Binding-site contacts:
Ligand atom CL2 contacts residue ASN95 of chain 1.C at 3.2 Å.
Ligand atom N46 contacts residue TRP227 of chain 1.C at 3.7 Å.
Ligand atom C2 contacts residue VAL225 of chain 1.C at 3.7 Å (hydrophobic).
Ligand atom C5 contacts residue GLU202 of chain 1.C at 3.7 Å.
Ligand atom C44 contacts residue GLY228 of chain 1.C at 3.6 Å.
Ligand atom C3 contacts residue TRP227 of chain 1.C at 3.7 Å (hydrophobic).
Ligand atom N24 contacts residue GLY228 of chain 1.C at 2.9 Å (h-bond).
Ligand atom C16 contacts residue GLU202 of chain 1.C at 3.1 Å.
Ligand atom C38 contacts residue LEU96 of chain 1.C at 3.5 Å (hydrophobic).
Ligand atom C44 contacts residue ASP199 of chain 1.C at 3.8 Å.
Ligand atom C44 contacts residue ALA200 of chain 1.C at 3.3 Å (hydrophobic).
Ligand atom N45 contacts residue GLY230 of chain 1.C at 2.8 Å (h-bond).
Ligand atom O10 contacts residue TRP227 of chain 1.C at 3.4 Å.
Ligand atom N45 contacts residue CYS231 of chain 1.C at 3.7 Å.
Ligand atom N46 contacts residue ALA200 of chain 1.C at 3.5 Å (h-bond).
Ligand atom C6 contacts residue SER205 of chain 1.C at 3.5 Å.
Ligand atom C1 contacts residue VAL225 of chain 1.C at 3.7 Å (hydrophobic).
Ligand atom C12 contacts residue SER226 of chain 1.C at 3.7 Å.
Ligand atom N46 contacts residue GLY238 of chain 1.C at 3.4 Å.
Ligand atom C14 contacts residue HIS43 of chain 1.C at 3.5 Å.
Ligand atom CL1 contacts residue GLY228 of chain 1.C at 3.7 Å.
Ligand atom C17 contacts residue TYR47 of chain 1.C at 3.7 Å (hydrophobic).
Ligand atom C33 contacts residue GLY228 of chain 1.C at 3.6 Å.
Ligand atom O27 contacts residue GLU229 of chain 1.C at 3.7 Å.
Ligand atom C18 contacts residue HIS43 of chain 1.C at 3.4 Å.
Ligand atom O27 contacts residue GLY228 of chain 1.C at 3.0 Å (h-bond).
Ligand atom C2 contacts residue TRP227 of chain 1.C at 3.6 Å (hydrophobic).
Ligand atom C7 contacts residue GLU202 of chain 1.C at 3.5 Å.
Ligand atom N45 contacts residue GLY228 of chain 1.C at 3.6 Å.
Ligand atom O10 contacts residue GLY228 of chain 1.C at 3.2 Å (h-bond).
Ligand atom O27 contacts residue GLY230 of chain 1.C at 2.8 Å (h-bond).
Ligand atom S25 contacts residue GLY228 of chain 1.C at 3.5 Å (h-bond).
Ligand atom C3 contacts residue GLY228 of chain 1.C at 3.5 Å.
Ligand atom C1 contacts residue TRP227 of chain 1.C at 3.7 Å (hydrophobic).
Ligand atom N45 contacts residue ASP199 of chain 1.C at 3.0 Å (salt-bridge).
Ligand atom C1 contacts residue SER205 of chain 1.C at 3.5 Å.
Ligand atom N45 contacts residue ALA200 of chain 1.C at 3.2 Å (h-bond).
Ligand atom C36 contacts residue TRP227 of chain 1.C at 3.5 Å (hydrophobic).
Ligand atom CL1 contacts residue GLU229 of chain 1.C at 3.7 Å.
Ligand atom N46 contacts residue ASP199 of chain 1.C at 3.0 Å (salt-bridge).

This protein binds this small molecule.
Small molecule (SMILES): [H]/N=C(/N)c1cccc(C[C@H](NS(=O)(=O)c2cccc(-c3ccc(Cl)cc3Cl)c2)C(=O)N2CCC(CCN)CC2)c1

Sequence of chain 1.C:
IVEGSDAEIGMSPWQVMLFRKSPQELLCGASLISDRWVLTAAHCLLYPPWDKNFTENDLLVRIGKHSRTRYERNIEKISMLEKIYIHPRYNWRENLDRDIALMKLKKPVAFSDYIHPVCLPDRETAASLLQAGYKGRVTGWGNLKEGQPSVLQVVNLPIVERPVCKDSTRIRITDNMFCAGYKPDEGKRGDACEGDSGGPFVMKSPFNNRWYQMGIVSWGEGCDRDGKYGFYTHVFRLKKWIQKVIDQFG